This small molecule binds to this protein.
Small molecule (SMILES): O=C([O-])[C@H](O)/C=C(/[O-])O

Binding-site contacts:
Ligand atom O1A contacts residue GLN61 of chain 1.A at 3.9 Å.
Ligand atom C3 contacts residue FAD1 of chain 1.E at 3.0 Å.
Ligand atom C4 contacts residue ALA411 of chain 1.A at 3.8 Å (hydrophobic).
Ligand atom O1A contacts residue LEU263 of chain 1.A at 3.8 Å.
Ligand atom O2 contacts residue FAD1 of chain 1.E at 3.3 Å (h-bond).
Ligand atom O1B contacts residue THR265 of chain 1.A at 3.3 Å (h-bond).
Ligand atom O1A contacts residue THR265 of chain 1.A at 2.6 Å (h-bond).
Ligand atom O4B contacts residue GLY410 of chain 1.A at 3.3 Å.
Ligand atom O2 contacts residue HIS253 of chain 1.A at 3.3 Å.
Ligand atom O1A contacts residue GLY62 of chain 1.A at 2.8 Å (h-bond).
Ligand atom O1A contacts residue PHE130 of chain 1.A at 3.7 Å.
Ligand atom O4B contacts residue ALA411 of chain 1.A at 2.8 Å (h-bond).
Ligand atom C2 contacts residue ARG297 of chain 1.A at 2.9 Å.
Ligand atom O4A contacts residue FAD1 of chain 1.E at 3.2 Å.
Ligand atom O4B contacts residue ARG408 of chain 1.A at 2.5 Å (salt-bridge).
Ligand atom O1B contacts residue GLU266 of chain 1.A at 2.5 Å (salt-bridge).
Ligand atom O4A contacts residue ARG297 of chain 1.A at 2.6 Å (salt-bridge).
Ligand atom O4B contacts residue FAD1 of chain 1.E at 2.8 Å.
Ligand atom C2 contacts residue FAD1 of chain 1.E at 3.4 Å.
Ligand atom C4 contacts residue ARG297 of chain 1.A at 3.0 Å.
Ligand atom O4A contacts residue HIS364 of chain 1.A at 2.8 Å (h-bond).
Ligand atom O1B contacts residue ARG297 of chain 1.A at 3.2 Å (salt-bridge).
Ligand atom C1 contacts residue THR265 of chain 1.A at 3.3 Å.
Ligand atom O4B contacts residue ARG297 of chain 1.A at 3.5 Å (salt-bridge).
Ligand atom O2 contacts residue LEU263 of chain 1.A at 3.5 Å.
Ligand atom C1 contacts residue GLU266 of chain 1.A at 3.6 Å.
Ligand atom C2 contacts residue HIS253 of chain 1.A at 3.8 Å.
Ligand atom C1 contacts residue LEU263 of chain 1.A at 3.8 Å (hydrophobic).
Ligand atom C3 contacts residue ARG297 of chain 1.A at 2.8 Å.
Ligand atom C4 contacts residue ARG408 of chain 1.A at 3.4 Å.
Ligand atom C1 contacts residue PHE130 of chain 1.A at 3.8 Å (hydrophobic).
Ligand atom O2 contacts residue HIS364 of chain 1.A at 2.7 Å (h-bond).
Ligand atom O4A contacts residue ARG408 of chain 1.A at 2.6 Å (salt-bridge).
Ligand atom O2 contacts residue ARG297 of chain 1.A at 3.4 Å (salt-bridge).
Ligand atom O1A contacts residue FAD1 of chain 1.E at 3.4 Å (h-bond).
Ligand atom C1 contacts residue HIS253 of chain 1.A at 3.7 Å.
Ligand atom C4 contacts residue FAD1 of chain 1.E at 3.1 Å.
Ligand atom C1 contacts residue ARG297 of chain 1.A at 3.4 Å.
Ligand atom O1A contacts residue GLU266 of chain 1.A at 3.9 Å.
Ligand atom O1B contacts residue HIS253 of chain 1.A at 2.7 Å (h-bond).

Sequence of chain 1.A:
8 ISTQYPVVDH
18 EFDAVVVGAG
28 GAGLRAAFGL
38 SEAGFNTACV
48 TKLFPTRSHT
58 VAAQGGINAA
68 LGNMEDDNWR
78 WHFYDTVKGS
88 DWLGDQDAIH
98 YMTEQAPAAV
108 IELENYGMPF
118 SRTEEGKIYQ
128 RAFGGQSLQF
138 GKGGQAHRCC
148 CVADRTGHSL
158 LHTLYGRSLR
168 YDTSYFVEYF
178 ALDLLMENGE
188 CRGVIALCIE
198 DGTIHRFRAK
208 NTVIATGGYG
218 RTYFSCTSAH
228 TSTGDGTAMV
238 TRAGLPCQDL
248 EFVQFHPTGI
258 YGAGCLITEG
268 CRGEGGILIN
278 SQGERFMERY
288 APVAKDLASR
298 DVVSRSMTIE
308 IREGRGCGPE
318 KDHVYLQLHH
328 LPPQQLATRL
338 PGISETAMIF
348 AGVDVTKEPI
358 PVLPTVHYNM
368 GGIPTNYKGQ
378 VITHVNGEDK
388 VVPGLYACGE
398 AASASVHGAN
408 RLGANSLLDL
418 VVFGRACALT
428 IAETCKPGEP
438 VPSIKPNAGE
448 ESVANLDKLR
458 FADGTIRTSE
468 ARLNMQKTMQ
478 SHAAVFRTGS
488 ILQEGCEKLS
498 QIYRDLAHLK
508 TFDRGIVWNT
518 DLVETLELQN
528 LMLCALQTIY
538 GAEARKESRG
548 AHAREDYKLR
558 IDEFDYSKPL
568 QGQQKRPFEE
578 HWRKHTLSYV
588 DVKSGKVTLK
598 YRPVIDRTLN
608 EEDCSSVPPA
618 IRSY